Sequence of chain 2.B:
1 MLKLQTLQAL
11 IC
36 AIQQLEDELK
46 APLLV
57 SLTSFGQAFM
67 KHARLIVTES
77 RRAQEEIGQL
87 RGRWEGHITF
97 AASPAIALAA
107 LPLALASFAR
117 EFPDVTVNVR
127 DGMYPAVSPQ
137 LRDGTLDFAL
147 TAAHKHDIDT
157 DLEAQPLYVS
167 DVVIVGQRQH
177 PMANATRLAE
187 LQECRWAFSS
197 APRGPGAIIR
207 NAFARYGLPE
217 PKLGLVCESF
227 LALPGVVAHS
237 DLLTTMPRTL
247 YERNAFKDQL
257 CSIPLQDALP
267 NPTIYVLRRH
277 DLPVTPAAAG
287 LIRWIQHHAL

The protein below binds the small molecule below.
Small molecule (SMILES): Cc1ccc(S(=O)(=O)O)cc1

Binding-site contacts:
Ligand atom C1 contacts residue SER113 of chain 2.B at 4.4 Å.
Ligand atom O2 contacts residue SER113 of chain 2.B at 4.3 Å.
Ligand atom C6 contacts residue ARG116 of chain 2.B at 3.5 Å.
Ligand atom O1 contacts residue ARG116 of chain 2.B at 3.0 Å (salt-bridge).
Ligand atom O2 contacts residue TRP290 of chain 2.B at 4.4 Å.
Ligand atom C1 contacts residue TRP290 of chain 2.B at 3.8 Å (hydrophobic).
Ligand atom C6 contacts residue SER113 of chain 2.B at 3.4 Å.
Ligand atom C5 contacts residue ARG116 of chain 2.B at 3.8 Å.
Ligand atom C5 contacts residue SER113 of chain 2.B at 3.4 Å.
Ligand atom O3 contacts residue ARG116 of chain 2.B at 2.6 Å (salt-bridge).
Ligand atom C3 contacts residue TRP290 of chain 2.B at 3.6 Å (hydrophobic).
Ligand atom C7 contacts residue GLU117 of chain 2.B at 3.5 Å.
Ligand atom C1 contacts residue ARG116 of chain 2.B at 3.9 Å.
Ligand atom C4 contacts residue GLU117 of chain 2.B at 4.3 Å.
Ligand atom C2 contacts residue TRP290 of chain 2.B at 3.5 Å (hydrophobic).
Ligand atom C4 contacts residue TRP290 of chain 2.B at 3.5 Å (hydrophobic).
Ligand atom C6 contacts residue TRP290 of chain 2.B at 4.0 Å (hydrophobic).
Ligand atom C7 contacts residue TRP290 of chain 2.B at 4.0 Å (hydrophobic).
Ligand atom O3 contacts residue SER113 of chain 2.B at 2.7 Å (h-bond).
Ligand atom C5 contacts residue GLU117 of chain 2.B at 4.0 Å.
Ligand atom C5 contacts residue TRP290 of chain 2.B at 3.7 Å (hydrophobic).
Ligand atom S contacts residue SER113 of chain 2.B at 4.0 Å.
Ligand atom S contacts residue ARG116 of chain 2.B at 3.4 Å (salt-bridge).